This protein binds this small molecule.
Small molecule (SMILES): N[C@@H](CS)C(=O)O

Sequence of chain 1.B:
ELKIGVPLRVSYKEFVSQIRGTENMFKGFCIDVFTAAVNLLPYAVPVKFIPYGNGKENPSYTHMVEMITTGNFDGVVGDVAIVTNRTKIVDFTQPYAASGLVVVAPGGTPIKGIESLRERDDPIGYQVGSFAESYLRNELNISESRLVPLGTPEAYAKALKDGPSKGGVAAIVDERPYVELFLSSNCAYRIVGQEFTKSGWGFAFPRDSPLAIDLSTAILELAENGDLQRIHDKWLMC

Binding-site contacts:
Ligand atom CA contacts residue ASP84 of chain 1.B at 3.9 Å.
Ligand atom C contacts residue TYR66 of chain 1.B at 3.7 Å (hydrophobic).
Ligand atom SG contacts residue TYR183 of chain 1.B at 3.4 Å (h-bond).
Ligand atom O contacts residue GLY134 of chain 1.B at 4.1 Å.
Ligand atom C contacts residue ASP84 of chain 1.B at 4.2 Å.
Ligand atom N contacts residue ALA86 of chain 1.B at 4.2 Å.
Ligand atom N contacts residue TYR66 of chain 1.B at 4.2 Å.
Ligand atom C contacts residue ARG91 of chain 1.B at 3.6 Å.
Ligand atom OXT contacts residue PHE136 of chain 1.B at 4.3 Å.
Ligand atom N contacts residue TYR183 of chain 1.B at 2.8 Å (h-bond).
Ligand atom CA contacts residue TYR66 of chain 1.B at 4.0 Å (hydrophobic).
Ligand atom N contacts residue ASP84 of chain 1.B at 2.7 Å (salt-bridge).
Ligand atom SG contacts residue ASP84 of chain 1.B at 4.2 Å.
Ligand atom O contacts residue ARG91 of chain 1.B at 3.0 Å (salt-bridge).
Ligand atom O contacts residue TYR66 of chain 1.B at 3.6 Å.
Ligand atom C contacts residue GLU180 of chain 1.B at 3.9 Å.
Ligand atom OXT contacts residue GLU180 of chain 1.B at 4.2 Å.
Ligand atom SG contacts residue GLN132 of chain 1.B at 3.4 Å (h-bond).
Ligand atom OXT contacts residue ALA86 of chain 1.B at 3.0 Å (h-bond).
Ligand atom CB contacts residue TYR66 of chain 1.B at 3.5 Å (hydrophobic).
Ligand atom OXT contacts residue ARG91 of chain 1.B at 2.9 Å (salt-bridge).
Ligand atom O contacts residue SER135 of chain 1.B at 3.3 Å.
Ligand atom SG contacts residue SER135 of chain 1.B at 4.4 Å.
Ligand atom OXT contacts residue TYR66 of chain 1.B at 3.4 Å.
Ligand atom OXT contacts residue ASP84 of chain 1.B at 3.6 Å (salt-bridge).
Ligand atom CA contacts residue SER135 of chain 1.B at 4.0 Å.
Ligand atom SG contacts residue ARG14 of chain 1.B at 3.4 Å (salt-bridge).
Ligand atom C contacts residue ALA86 of chain 1.B at 4.1 Å (hydrophobic).
Ligand atom C contacts residue SER135 of chain 1.B at 4.2 Å.
Ligand atom N contacts residue GLU180 of chain 1.B at 2.8 Å (salt-bridge).
Ligand atom OXT contacts residue VAL85 of chain 1.B at 3.7 Å.
Ligand atom N contacts residue TRP206 of chain 1.B at 4.1 Å.
Ligand atom O contacts residue PHE136 of chain 1.B at 3.0 Å (h-bond).
Ligand atom CA contacts residue TYR183 of chain 1.B at 3.8 Å (hydrophobic).
Ligand atom CB contacts residue ASP84 of chain 1.B at 4.4 Å.
Ligand atom CB contacts residue SER135 of chain 1.B at 3.9 Å.
Ligand atom C contacts residue PHE136 of chain 1.B at 3.9 Å (hydrophobic).
Ligand atom SG contacts residue TYR66 of chain 1.B at 4.3 Å.
Ligand atom CB contacts residue TYR183 of chain 1.B at 3.9 Å (hydrophobic).
Ligand atom CA contacts residue GLU180 of chain 1.B at 3.1 Å.